Sequence of chain 6.A:
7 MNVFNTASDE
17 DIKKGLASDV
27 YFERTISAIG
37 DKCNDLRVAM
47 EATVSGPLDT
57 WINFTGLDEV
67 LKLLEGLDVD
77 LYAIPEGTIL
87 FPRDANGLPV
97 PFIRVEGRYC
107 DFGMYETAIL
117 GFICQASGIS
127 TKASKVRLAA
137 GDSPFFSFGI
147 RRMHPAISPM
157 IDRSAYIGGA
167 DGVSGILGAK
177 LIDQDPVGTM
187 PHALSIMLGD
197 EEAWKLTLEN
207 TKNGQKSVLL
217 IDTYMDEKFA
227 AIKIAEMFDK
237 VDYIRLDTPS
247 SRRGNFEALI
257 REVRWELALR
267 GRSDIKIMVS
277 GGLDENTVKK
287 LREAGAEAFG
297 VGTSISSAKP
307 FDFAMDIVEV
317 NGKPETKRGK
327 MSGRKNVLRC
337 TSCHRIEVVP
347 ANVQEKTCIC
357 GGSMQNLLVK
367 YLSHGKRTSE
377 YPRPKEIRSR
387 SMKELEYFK

A protein and the small-molecule ligand that binds it are described below.
Small molecule (SMILES): O=C(O)c1ccc[n+]([C@@H]2O[C@H](CO[P](=O)([O-])O)[C@@H](O)[C@H]2O)c1

Sequence of chain 1.A:
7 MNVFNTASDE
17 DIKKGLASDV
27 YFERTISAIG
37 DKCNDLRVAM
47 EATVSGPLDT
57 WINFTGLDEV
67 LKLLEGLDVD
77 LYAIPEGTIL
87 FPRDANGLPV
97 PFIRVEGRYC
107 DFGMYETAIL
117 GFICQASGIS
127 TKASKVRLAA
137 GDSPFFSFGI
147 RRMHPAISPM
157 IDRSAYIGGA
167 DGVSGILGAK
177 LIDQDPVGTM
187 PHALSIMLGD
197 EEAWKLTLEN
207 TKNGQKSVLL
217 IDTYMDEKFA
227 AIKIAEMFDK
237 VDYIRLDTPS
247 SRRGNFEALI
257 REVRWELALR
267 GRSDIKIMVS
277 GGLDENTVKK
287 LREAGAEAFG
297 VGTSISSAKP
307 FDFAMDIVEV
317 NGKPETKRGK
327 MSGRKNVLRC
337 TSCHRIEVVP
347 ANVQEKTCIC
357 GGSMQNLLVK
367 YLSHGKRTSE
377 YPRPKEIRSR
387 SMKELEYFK

Binding-site contacts:
Ligand atom N1 contacts residue PHE144 of chain 1.A at 3.6 Å.
Ligand atom O7 contacts residue PHE144 of chain 1.A at 3.7 Å.
Ligand atom O8 contacts residue THR185 of chain 1.A at 2.5 Å (h-bond).
Ligand atom O2P contacts residue THR299 of chain 1.A at 2.4 Å (h-bond).
Ligand atom C5 contacts residue SER170 of chain 1.A at 3.6 Å.
Ligand atom C7 contacts residue TYR27 of chain 6.A at 3.5 Å (hydrophobic).
Ligand atom O8 contacts residue TYR27 of chain 6.A at 3.1 Å.
Ligand atom C3' contacts residue ASP243 of chain 1.A at 3.0 Å.
Ligand atom O2' contacts residue ASP243 of chain 1.A at 3.5 Å (salt-bridge).
Ligand atom O3P contacts residue GLY277 of chain 1.A at 3.8 Å.
Ligand atom O2P contacts residue ARG148 of chain 1.A at 3.3 Å (salt-bridge).
Ligand atom O7 contacts residue TYR27 of chain 6.A at 3.7 Å.
Ligand atom O2P contacts residue GLY298 of chain 1.A at 3.7 Å.
Ligand atom C2 contacts residue TYR27 of chain 6.A at 3.3 Å (hydrophobic).
Ligand atom C3 contacts residue TYR27 of chain 6.A at 3.6 Å (hydrophobic).
Ligand atom O2' contacts residue ARG241 of chain 1.A at 2.7 Å (salt-bridge).
Ligand atom C3 contacts residue PHE144 of chain 1.A at 3.5 Å (hydrophobic).
Ligand atom C5 contacts residue PHE144 of chain 1.A at 3.4 Å (hydrophobic).
Ligand atom O4' contacts residue ARG147 of chain 1.A at 3.4 Å (salt-bridge).
Ligand atom C4 contacts residue PHE144 of chain 1.A at 3.5 Å (hydrophobic).
Ligand atom C2 contacts residue PHE144 of chain 1.A at 3.6 Å (hydrophobic).
Ligand atom C6 contacts residue PHE144 of chain 1.A at 3.0 Å (hydrophobic).
Ligand atom N1 contacts residue ARG147 of chain 1.A at 3.6 Å (salt-bridge).
Ligand atom C7 contacts residue PHE144 of chain 1.A at 3.6 Å (hydrophobic).
Ligand atom C7 contacts residue ARG241 of chain 1.A at 3.7 Å.
Ligand atom O1P contacts residue THR299 of chain 1.A at 3.5 Å (h-bond).
Ligand atom N1 contacts residue TYR27 of chain 6.A at 3.6 Å.
Ligand atom C7 contacts residue THR185 of chain 1.A at 3.6 Å.
Ligand atom O7 contacts residue THR185 of chain 1.A at 3.2 Å (h-bond).
Ligand atom C2' contacts residue ASP243 of chain 1.A at 3.8 Å.
Ligand atom O3P contacts residue GLY278 of chain 1.A at 3.1 Å (h-bond).
Ligand atom O3' contacts residue ASP243 of chain 1.A at 2.5 Å (salt-bridge).
Ligand atom O1P contacts residue GLY278 of chain 1.A at 3.4 Å (h-bond).
Ligand atom O7 contacts residue GLY184 of chain 1.A at 3.1 Å.
Ligand atom O1P contacts residue GLY298 of chain 1.A at 3.1 Å (h-bond).
Ligand atom O8 contacts residue ARG241 of chain 1.A at 2.5 Å (salt-bridge).
Ligand atom C5 contacts residue ASP25 of chain 6.A at 3.4 Å.
Ligand atom P contacts residue THR299 of chain 1.A at 3.7 Å.
Ligand atom C6 contacts residue ARG147 of chain 1.A at 3.4 Å.
Ligand atom C4 contacts residue SER170 of chain 1.A at 3.6 Å.